Sequence of chain 15.J:
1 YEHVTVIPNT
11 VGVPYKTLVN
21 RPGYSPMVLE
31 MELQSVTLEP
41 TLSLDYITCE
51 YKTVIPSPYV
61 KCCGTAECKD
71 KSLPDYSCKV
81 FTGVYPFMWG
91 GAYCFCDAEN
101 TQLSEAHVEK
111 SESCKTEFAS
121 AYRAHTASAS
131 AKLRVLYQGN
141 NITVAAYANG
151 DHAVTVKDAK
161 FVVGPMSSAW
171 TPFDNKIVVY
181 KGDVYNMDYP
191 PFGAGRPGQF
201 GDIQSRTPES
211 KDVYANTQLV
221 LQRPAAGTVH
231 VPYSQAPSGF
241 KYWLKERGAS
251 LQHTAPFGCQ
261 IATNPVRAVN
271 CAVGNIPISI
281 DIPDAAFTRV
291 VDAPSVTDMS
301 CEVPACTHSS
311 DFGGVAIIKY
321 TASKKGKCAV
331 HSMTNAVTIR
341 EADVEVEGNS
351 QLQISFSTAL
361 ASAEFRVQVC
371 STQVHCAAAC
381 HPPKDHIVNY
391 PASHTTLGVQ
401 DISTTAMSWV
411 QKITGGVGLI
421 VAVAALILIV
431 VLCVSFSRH

Binding-site contacts:
Ligand atom O7 contacts residue ASN259 of chain 15.K at 3.0 Å (h-bond).
Ligand atom O5 contacts residue LYS181 of chain 15.J at 4.4 Å.
Ligand atom C2 contacts residue ASN259 of chain 15.K at 2.5 Å.
Ligand atom C3 contacts residue THR116 of chain 15.J at 4.0 Å.
Ligand atom C1 contacts residue THR116 of chain 15.J at 4.0 Å.
Ligand atom C2 contacts residue THR116 of chain 15.J at 3.8 Å.
Ligand atom C6 contacts residue LYS181 of chain 15.J at 4.2 Å.
Ligand atom C3 contacts residue LYS181 of chain 15.J at 4.4 Å.
Ligand atom C8 contacts residue ASN259 of chain 15.K at 4.4 Å.
Ligand atom O3 contacts residue THR116 of chain 15.J at 4.4 Å.
Ligand atom N2 contacts residue ASN259 of chain 15.K at 2.9 Å (h-bond).
Ligand atom O5 contacts residue ASN259 of chain 15.K at 2.4 Å (h-bond).
Ligand atom N2 contacts residue THR116 of chain 15.J at 3.0 Å (h-bond).
Ligand atom C3 contacts residue ASN259 of chain 15.K at 3.8 Å.
Ligand atom C4 contacts residue ASN259 of chain 15.K at 4.2 Å.
Ligand atom C5 contacts residue LYS181 of chain 15.J at 3.5 Å.
Ligand atom C7 contacts residue THR116 of chain 15.J at 3.8 Å.
Ligand atom C4 contacts residue LYS181 of chain 15.J at 4.2 Å.
Ligand atom C5 contacts residue ASN259 of chain 15.K at 3.7 Å.
Ligand atom C1 contacts residue ASN259 of chain 15.K at 1.4 Å.
Ligand atom C8 contacts residue THR116 of chain 15.J at 3.8 Å.
Ligand atom C7 contacts residue ASN259 of chain 15.K at 3.2 Å.
Ligand atom O6 contacts residue LYS181 of chain 15.J at 4.3 Å.
Ligand atom O4 contacts residue LYS181 of chain 15.J at 4.0 Å.

Sequence of chain 15.K:
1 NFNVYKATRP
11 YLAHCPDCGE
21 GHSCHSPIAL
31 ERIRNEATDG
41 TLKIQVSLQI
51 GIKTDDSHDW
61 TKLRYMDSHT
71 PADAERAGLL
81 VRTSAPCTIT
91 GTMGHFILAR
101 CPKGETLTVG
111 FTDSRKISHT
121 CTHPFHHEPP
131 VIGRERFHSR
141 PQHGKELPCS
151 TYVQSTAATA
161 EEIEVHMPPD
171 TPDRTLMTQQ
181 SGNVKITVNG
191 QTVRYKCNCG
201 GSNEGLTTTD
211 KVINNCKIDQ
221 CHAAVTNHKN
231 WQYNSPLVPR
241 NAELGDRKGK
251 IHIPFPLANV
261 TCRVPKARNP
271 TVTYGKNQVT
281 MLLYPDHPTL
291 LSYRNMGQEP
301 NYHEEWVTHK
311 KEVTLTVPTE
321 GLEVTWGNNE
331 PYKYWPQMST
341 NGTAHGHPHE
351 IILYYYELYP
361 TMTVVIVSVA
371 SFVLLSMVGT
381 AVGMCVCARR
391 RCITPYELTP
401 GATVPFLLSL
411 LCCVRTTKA

The small molecule below binds the protein below.
Small molecule (SMILES): CC(=O)N[C@@H]1[C@@H](O)[C@H](O)[C@@H](CO)O[C@H]1O